A protein and the small-molecule ligand that binds it are described below.
Small molecule (SMILES): C[C@]12C[C@H](O)[C@H]3[C@@H](CCC4=CC(=O)CC[C@@]43C)[C@@H]1CC[C@@H]2C(=O)CO

Binding-site contacts:
Ligand atom C15 contacts residue LEU80 of chain 1.A at 3.9 Å (hydrophobic).
Ligand atom C4 contacts residue THR246 of chain 1.A at 3.9 Å.
Ligand atom O1 contacts residue CYS352 of chain 1.A at 4.2 Å.
Ligand atom C5 contacts residue LEU238 of chain 1.A at 4.2 Å (hydrophobic).
Ligand atom C2 contacts residue HEM1 of chain 1.C at 3.3 Å.
Ligand atom C21 contacts residue PHE391 of chain 1.A at 4.3 Å (hydrophobic).
Ligand atom C2 contacts residue THR246 of chain 1.A at 4.2 Å.
Ligand atom C1 contacts residue ILE85 of chain 1.A at 4.2 Å (hydrophobic).
Ligand atom C6 contacts residue LEU238 of chain 1.A at 4.0 Å (hydrophobic).
Ligand atom C15 contacts residue ILE168 of chain 1.A at 3.6 Å (hydrophobic).
Ligand atom C18 contacts residue ILE168 of chain 1.A at 4.2 Å (hydrophobic).
Ligand atom C6 contacts residue ILE241 of chain 1.A at 3.2 Å (hydrophobic).
Ligand atom C16 contacts residue LEU80 of chain 1.A at 3.7 Å (hydrophobic).
Ligand atom C6 contacts residue ALA242 of chain 1.A at 3.6 Å (hydrophobic).
Ligand atom C20 contacts residue PHE391 of chain 1.A at 4.0 Å (hydrophobic).
Ligand atom C12 contacts residue PHE391 of chain 1.A at 4.2 Å (hydrophobic).
Ligand atom C9 contacts residue ILE85 of chain 1.A at 4.2 Å (hydrophobic).
Ligand atom C21 contacts residue MLA1 of chain 1.E at 3.4 Å.
Ligand atom O4 contacts residue PHE391 of chain 1.A at 3.7 Å.
Ligand atom C19 contacts residue VAL392 of chain 1.A at 4.1 Å (hydrophobic).
Ligand atom C15 contacts residue ILE241 of chain 1.A at 4.3 Å (hydrophobic).
Ligand atom O1 contacts residue HEM1 of chain 1.C at 1.9 Å.
Ligand atom C12 contacts residue MLA1 of chain 1.E at 3.3 Å.
Ligand atom C3 contacts residue THR246 of chain 1.A at 3.8 Å.
Ligand atom O1 contacts residue ALA242 of chain 1.A at 4.2 Å.
Ligand atom O1 contacts residue THR246 of chain 1.A at 4.0 Å.
Ligand atom C16 contacts residue ILE168 of chain 1.A at 3.9 Å (hydrophobic).
Ligand atom C18 contacts residue PHE391 of chain 1.A at 3.7 Å (hydrophobic).
Ligand atom C5 contacts residue ALA242 of chain 1.A at 4.3 Å (hydrophobic).
Ligand atom C3 contacts residue HEM1 of chain 1.C at 3.0 Å.
Ligand atom C2 contacts residue VAL289 of chain 1.A at 4.2 Å (hydrophobic).
Ligand atom C4 contacts residue HEM1 of chain 1.C at 4.3 Å.
Ligand atom C11 contacts residue MLA1 of chain 1.E at 3.8 Å.
Ligand atom O2 contacts residue PHE391 of chain 1.A at 3.3 Å.
Ligand atom C11 contacts residue PHE391 of chain 1.A at 4.3 Å (hydrophobic).
Ligand atom O4 contacts residue MLA1 of chain 1.E at 3.6 Å (h-bond).
Ligand atom O3 contacts residue PHE391 of chain 1.A at 3.5 Å.
Ligand atom C7 contacts residue ILE241 of chain 1.A at 3.6 Å (hydrophobic).
Ligand atom C7 contacts residue LEU238 of chain 1.A at 3.7 Å (hydrophobic).
Ligand atom C4 contacts residue ALA242 of chain 1.A at 3.5 Å (hydrophobic).

Sequence of chain 1.A:
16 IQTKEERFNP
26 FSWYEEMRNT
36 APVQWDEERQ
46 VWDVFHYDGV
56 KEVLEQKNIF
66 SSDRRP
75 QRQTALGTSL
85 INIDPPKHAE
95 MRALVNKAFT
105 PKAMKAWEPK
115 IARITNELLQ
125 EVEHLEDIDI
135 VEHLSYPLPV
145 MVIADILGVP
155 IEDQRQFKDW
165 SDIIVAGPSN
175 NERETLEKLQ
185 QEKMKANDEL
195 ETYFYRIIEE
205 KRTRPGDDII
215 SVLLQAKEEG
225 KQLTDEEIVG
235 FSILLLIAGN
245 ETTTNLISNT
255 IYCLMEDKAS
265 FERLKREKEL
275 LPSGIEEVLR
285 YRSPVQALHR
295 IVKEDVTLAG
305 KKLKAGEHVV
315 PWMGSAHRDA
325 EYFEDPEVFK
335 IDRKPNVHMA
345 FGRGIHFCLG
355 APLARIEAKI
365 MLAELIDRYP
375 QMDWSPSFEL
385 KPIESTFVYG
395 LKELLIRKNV